Sequence of chain 1.B:
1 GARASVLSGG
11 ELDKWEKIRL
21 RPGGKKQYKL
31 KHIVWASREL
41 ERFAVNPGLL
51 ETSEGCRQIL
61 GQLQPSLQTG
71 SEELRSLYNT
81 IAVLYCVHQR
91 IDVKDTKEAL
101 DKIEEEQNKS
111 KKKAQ

A small-molecule ligand and the protein it binds are described below.
Small molecule (SMILES): CCCCCCCC(=O)OC[C@H](COP(=O)(O)O[C@@H]1[C@H](O)[C@H](O)[C@@H](OP(=O)(O)O)[C@H](OP(=O)(O)O)[C@H]1O)OC(=O)CCCCCCC

Binding-site contacts:
Ligand atom O1A contacts residue SER76 of chain 1.B at 4.2 Å.
Ligand atom O41 contacts residue PIO1 of chain 1.VA at 3.1 Å (h-bond).
Ligand atom C8A contacts residue LEU20 of chain 1.B at 3.4 Å (hydrophobic).
Ligand atom O53 contacts residue GLY23 of chain 1.L at 4.4 Å.
Ligand atom O42 contacts residue PIO1 of chain 1.VA at 1.9 Å (h-bond).
Ligand atom C4A contacts residue SER76 of chain 1.B at 3.6 Å.
Ligand atom C5A contacts residue SER76 of chain 1.B at 3.8 Å.
Ligand atom C3A contacts residue SER76 of chain 1.B at 3.5 Å.
Ligand atom O4 contacts residue PIO1 of chain 1.VA at 4.0 Å.
Ligand atom O43 contacts residue PIO1 of chain 1.VA at 2.5 Å (h-bond).
Ligand atom C7A contacts residue LEU20 of chain 1.B at 3.4 Å (hydrophobic).
Ligand atom O52 contacts residue SER76 of chain 1.B at 4.2 Å.
Ligand atom P4 contacts residue PIO1 of chain 1.VA at 2.4 Å.
Ligand atom C4A contacts residue THR80 of chain 1.B at 4.2 Å.

Sequence of chain 1.L:
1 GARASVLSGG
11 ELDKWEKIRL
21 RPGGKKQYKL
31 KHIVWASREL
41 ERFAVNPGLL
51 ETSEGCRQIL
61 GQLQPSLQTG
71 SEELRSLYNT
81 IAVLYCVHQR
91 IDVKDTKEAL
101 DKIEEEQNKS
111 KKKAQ